Sequence of chain 1.C:
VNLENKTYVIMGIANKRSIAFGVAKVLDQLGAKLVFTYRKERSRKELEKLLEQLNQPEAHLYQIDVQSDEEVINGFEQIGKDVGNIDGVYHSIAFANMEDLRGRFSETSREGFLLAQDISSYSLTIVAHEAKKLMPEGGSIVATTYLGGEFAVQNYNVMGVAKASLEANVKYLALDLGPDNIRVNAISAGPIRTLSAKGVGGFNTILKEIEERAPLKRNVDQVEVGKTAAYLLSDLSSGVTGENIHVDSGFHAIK

Binding-site contacts:
Ligand atom CAF contacts residue NAP1 of chain 1.O at 3.7 Å.
Ligand atom CAD contacts residue ALA121 of chain 1.C at 3.6 Å (hydrophobic).
Ligand atom CAD contacts residue PHE122 of chain 1.C at 3.9 Å (hydrophobic).
Ligand atom CAF contacts residue ALA121 of chain 1.C at 3.7 Å (hydrophobic).
Ligand atom CAE contacts residue LEU128 of chain 1.C at 3.9 Å (hydrophobic).
Ligand atom CAI contacts residue NAP1 of chain 1.O at 3.3 Å.
Ligand atom OAA contacts residue TYR183 of chain 1.C at 2.5 Å (h-bond).
Ligand atom CAI contacts residue VAL227 of chain 1.C at 4.0 Å (hydrophobic).
Ligand atom CAD contacts residue MET186 of chain 1.C at 4.2 Å (hydrophobic).
Ligand atom CAO contacts residue NAP1 of chain 1.O at 3.3 Å.
Ligand atom CL1 contacts residue TYR173 of chain 1.C at 3.6 Å.
Ligand atom OAA contacts residue LYS190 of chain 1.C at 4.0 Å.
Ligand atom OAA contacts residue NAP1 of chain 1.O at 2.7 Å (h-bond).
Ligand atom CAI contacts residue ALA224 of chain 1.C at 3.6 Å (hydrophobic).
Ligand atom CAL contacts residue TYR183 of chain 1.C at 4.2 Å (hydrophobic).
Ligand atom CAJ contacts residue TYR183 of chain 1.C at 3.4 Å (hydrophobic).
Ligand atom CAE contacts residue VAL227 of chain 1.C at 4.0 Å (hydrophobic).
Ligand atom CL1 contacts residue PHE230 of chain 1.C at 3.8 Å.
Ligand atom CAJ contacts residue NAP1 of chain 1.O at 3.4 Å.
Ligand atom OAK contacts residue SER223 of chain 1.C at 3.8 Å.
Ligand atom CAG contacts residue VAL227 of chain 1.C at 3.7 Å (hydrophobic).
Ligand atom CAF contacts residue SER223 of chain 1.C at 3.4 Å.
Ligand atom CAH contacts residue VAL227 of chain 1.C at 3.9 Å (hydrophobic).
Ligand atom CL1 contacts residue NAP1 of chain 1.O at 3.5 Å.
Ligand atom CAD contacts residue SER223 of chain 1.C at 4.0 Å.
Ligand atom CAC contacts residue LEU128 of chain 1.C at 4.1 Å (hydrophobic).
Ligand atom CAI contacts residue SER223 of chain 1.C at 4.2 Å.
Ligand atom CAC contacts residue MET186 of chain 1.C at 3.7 Å (hydrophobic).
Ligand atom CAH contacts residue ALA224 of chain 1.C at 3.8 Å (hydrophobic).
Ligand atom OAK contacts residue NAP1 of chain 1.O at 3.1 Å.
Ligand atom CAJ contacts residue TYR173 of chain 1.C at 3.9 Å (hydrophobic).
Ligand atom CAC contacts residue ALA123 of chain 1.C at 3.9 Å (hydrophobic).
Ligand atom CAN contacts residue SER223 of chain 1.C at 3.6 Å.
Ligand atom CAH contacts residue NAP1 of chain 1.O at 3.1 Å.
Ligand atom CAM contacts residue NAP1 of chain 1.O at 3.4 Å.
Ligand atom CAL contacts residue NAP1 of chain 1.O at 3.1 Å.
Ligand atom CAE contacts residue MET186 of chain 1.C at 4.1 Å (hydrophobic).
Ligand atom CAN contacts residue NAP1 of chain 1.O at 3.6 Å.
Ligand atom CAM contacts residue TYR183 of chain 1.C at 3.5 Å (hydrophobic).
Ligand atom CAH contacts residue PHE230 of chain 1.C at 3.9 Å (hydrophobic).

The small molecule below binds the protein below.
Small molecule (SMILES): Oc1cc(Cl)ccc1Oc1ccccc1